Sequence of chain 1.I:
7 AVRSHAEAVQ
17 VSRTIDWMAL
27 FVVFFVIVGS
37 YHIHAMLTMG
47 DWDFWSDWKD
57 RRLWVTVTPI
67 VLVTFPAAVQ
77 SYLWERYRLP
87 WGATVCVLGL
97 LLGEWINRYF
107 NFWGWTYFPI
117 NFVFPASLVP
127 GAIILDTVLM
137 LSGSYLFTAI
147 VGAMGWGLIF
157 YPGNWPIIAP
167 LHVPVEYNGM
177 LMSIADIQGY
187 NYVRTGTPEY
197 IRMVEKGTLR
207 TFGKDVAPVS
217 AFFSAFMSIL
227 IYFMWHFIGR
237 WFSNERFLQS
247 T

A small-molecule ligand and the protein it binds are described below.
Small molecule (SMILES): CCCCCC(=O)OC[C@H](COP(=O)(O)OCC[N+](C)(C)C)OC(=O)CCCCC

Sequence of chain 1.G:
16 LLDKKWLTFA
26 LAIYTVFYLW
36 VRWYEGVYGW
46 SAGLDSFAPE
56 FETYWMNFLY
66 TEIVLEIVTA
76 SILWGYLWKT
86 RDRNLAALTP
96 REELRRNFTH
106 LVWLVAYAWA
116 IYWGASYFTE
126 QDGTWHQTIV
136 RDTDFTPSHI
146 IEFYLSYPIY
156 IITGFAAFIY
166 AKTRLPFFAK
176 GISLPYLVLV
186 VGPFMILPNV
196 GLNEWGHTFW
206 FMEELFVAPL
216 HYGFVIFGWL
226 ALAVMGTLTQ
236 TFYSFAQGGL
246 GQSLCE

Binding-site contacts:
Ligand atom CAL contacts residue TRP118 of chain 1.G at 4.2 Å (hydrophobic).
Ligand atom CAA contacts residue TYR117 of chain 1.G at 3.6 Å (hydrophobic).
Ligand atom CAT contacts residue ARG37 of chain 1.G at 4.0 Å.
Ligand atom CBB contacts residue PHE106 of chain 1.I at 3.4 Å (hydrophobic).
Ligand atom CAZ contacts residue TYR122 of chain 1.G at 3.7 Å (hydrophobic).
Ligand atom CAN contacts residue PHE106 of chain 1.I at 4.2 Å (hydrophobic).
Ligand atom CAR contacts residue PHE106 of chain 1.I at 4.2 Å (hydrophobic).
Ligand atom CAC contacts residue TRP38 of chain 1.G at 2.4 Å (hydrophobic).
Ligand atom OAF contacts residue PHE106 of chain 1.I at 3.7 Å.
Ligand atom OAF contacts residue ARG37 of chain 1.G at 4.1 Å.
Ligand atom CAT contacts residue PHE106 of chain 1.I at 4.0 Å (hydrophobic).
Ligand atom CAD contacts residue GLY41 of chain 1.G at 4.2 Å.
Ligand atom CAA contacts residue TRP114 of chain 1.G at 4.3 Å (hydrophobic).
Ligand atom CAL contacts residue ILE102 of chain 1.I at 4.5 Å (hydrophobic).
Ligand atom CAN contacts residue TYR122 of chain 1.G at 3.8 Å (hydrophobic).
Ligand atom CAA contacts residue ILE102 of chain 1.I at 3.8 Å (hydrophobic).
Ligand atom CAQ contacts residue PHE106 of chain 1.I at 3.8 Å (hydrophobic).
Ligand atom CAE contacts residue ARG37 of chain 1.G at 3.3 Å.
Ligand atom OAV contacts residue PHE106 of chain 1.I at 3.8 Å.
Ligand atom NBC contacts residue ARG37 of chain 1.G at 4.1 Å.
Ligand atom CAJ contacts residue ILE102 of chain 1.I at 4.1 Å (hydrophobic).
Ligand atom CAK contacts residue LEU34 of chain 1.G at 4.0 Å (hydrophobic).
Ligand atom CAE contacts residue TRP38 of chain 1.G at 3.7 Å (hydrophobic).
Ligand atom CAN contacts residue TRP118 of chain 1.G at 4.1 Å (hydrophobic).
Ligand atom CAJ contacts residue TYR117 of chain 1.G at 3.4 Å (hydrophobic).
Ligand atom CBA contacts residue PHE106 of chain 1.I at 4.2 Å (hydrophobic).
Ligand atom CAS contacts residue TRP38 of chain 1.G at 4.0 Å (hydrophobic).
Ligand atom CAZ contacts residue PHE106 of chain 1.I at 3.7 Å (hydrophobic).
Ligand atom CAC contacts residue ARG37 of chain 1.G at 4.0 Å.
Ligand atom CAN contacts residue ILE102 of chain 1.I at 4.2 Å (hydrophobic).
Ligand atom OAF contacts residue TYR122 of chain 1.G at 2.5 Å (h-bond).
Ligand atom NBC contacts residue TRP38 of chain 1.G at 3.6 Å.
Ligand atom CAD contacts residue TRP38 of chain 1.G at 4.4 Å (hydrophobic).
Ligand atom CAD contacts residue ARG37 of chain 1.G at 3.8 Å.
Ligand atom OAY contacts residue PHE106 of chain 1.I at 3.3 Å.
Ligand atom CAJ contacts residue TRP118 of chain 1.G at 3.9 Å (hydrophobic).